Binding-site contacts:
Ligand atom C7 contacts residue HIS248 of chain 1.D at 3.5 Å.
Ligand atom C7 contacts residue ARG293 of chain 1.D at 3.4 Å.
Ligand atom C3 contacts residue TRP192 of chain 1.D at 3.9 Å (hydrophobic).
Ligand atom C2 contacts residue TRP192 of chain 1.D at 3.8 Å (hydrophobic).
Ligand atom O3 contacts residue FE21 of chain 1.P at 2.0 Å.
Ligand atom C4 contacts residue TRP192 of chain 1.D at 3.4 Å (hydrophobic).
Ligand atom C8 contacts residue HIS248 of chain 1.D at 3.2 Å.
Ligand atom C5 contacts residue TRP192 of chain 1.D at 3.5 Å (hydrophobic).
Ligand atom C6 contacts residue VAL250 of chain 1.D at 3.2 Å (hydrophobic).
Ligand atom O3 contacts residue HIS214 of chain 1.D at 2.9 Å.
Ligand atom C5 contacts residue VAL250 of chain 1.D at 3.7 Å (hydrophobic).
Ligand atom O4 contacts residue HIS155 of chain 1.D at 3.0 Å (h-bond).
Ligand atom O1 contacts residue HIS248 of chain 1.D at 2.5 Å (h-bond).
Ligand atom C3 contacts residue FE21 of chain 1.P at 2.9 Å.
Ligand atom C1 contacts residue TRP192 of chain 1.D at 3.5 Å (hydrophobic).
Ligand atom O3 contacts residue TYR257 of chain 1.D at 2.6 Å (h-bond).
Ligand atom C3 contacts residue GLU267 of chain 1.D at 3.9 Å.
Ligand atom O1 contacts residue ARG243 of chain 1.D at 2.8 Å (salt-bridge).
Ligand atom O2 contacts residue ARG243 of chain 1.D at 2.9 Å (salt-bridge).
Ligand atom O2 contacts residue ARG293 of chain 1.D at 2.9 Å (salt-bridge).
Ligand atom C4 contacts residue FE21 of chain 1.P at 2.9 Å.
Ligand atom C4 contacts residue GLU267 of chain 1.D at 3.8 Å.
Ligand atom O1 contacts residue ARG293 of chain 1.D at 2.8 Å (salt-bridge).
Ligand atom O4 contacts residue FE21 of chain 1.P at 2.1 Å.
Ligand atom C6 contacts residue TRP192 of chain 1.D at 3.8 Å (hydrophobic).
Ligand atom C3 contacts residue HIS248 of chain 1.D at 3.6 Å.
Ligand atom C8 contacts residue ARG243 of chain 1.D at 3.5 Å.
Ligand atom O4 contacts residue TYR269 of chain 1.D at 3.5 Å.
Ligand atom C6 contacts residue HIS248 of chain 1.D at 3.3 Å.
Ligand atom C3 contacts residue TYR257 of chain 1.D at 2.9 Å (hydrophobic).
Ligand atom C2 contacts residue TYR257 of chain 1.D at 3.0 Å (hydrophobic).
Ligand atom C4 contacts residue HIS248 of chain 1.D at 3.5 Å.
Ligand atom O2 contacts residue TRP304 of chain 1.D at 3.6 Å.
Ligand atom C5 contacts residue SER251 of chain 1.D at 3.6 Å.
Ligand atom O3 contacts residue GLU267 of chain 1.D at 3.1 Å (salt-bridge).
Ligand atom C5 contacts residue HIS248 of chain 1.D at 3.5 Å.
Ligand atom O4 contacts residue GLU267 of chain 1.D at 3.1 Å (salt-bridge).
Ligand atom C8 contacts residue ARG293 of chain 1.D at 3.4 Å.
Ligand atom C2 contacts residue HIS248 of chain 1.D at 3.4 Å.
Ligand atom C1 contacts residue HIS248 of chain 1.D at 3.2 Å.

Sequence of chain 1.D:
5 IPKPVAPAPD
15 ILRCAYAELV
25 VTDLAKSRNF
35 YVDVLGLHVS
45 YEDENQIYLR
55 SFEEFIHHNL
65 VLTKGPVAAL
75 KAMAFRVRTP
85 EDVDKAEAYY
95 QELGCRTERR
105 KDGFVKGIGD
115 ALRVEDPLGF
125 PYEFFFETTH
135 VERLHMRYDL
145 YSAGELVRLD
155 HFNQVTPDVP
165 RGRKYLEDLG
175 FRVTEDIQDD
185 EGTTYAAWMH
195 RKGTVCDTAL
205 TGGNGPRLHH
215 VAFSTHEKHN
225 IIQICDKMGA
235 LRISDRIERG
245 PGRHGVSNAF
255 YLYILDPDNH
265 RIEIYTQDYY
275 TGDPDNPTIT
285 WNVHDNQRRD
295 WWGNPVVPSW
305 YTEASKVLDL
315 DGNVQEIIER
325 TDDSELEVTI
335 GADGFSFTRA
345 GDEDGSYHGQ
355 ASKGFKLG

A protein and the small-molecule ligand that binds it are described below.
Small molecule (SMILES): O=C(O)Cc1ccc(O)c(O)c1